Binding-site contacts:
Ligand atom C8 contacts residue ASN308 of chain 1.C at 3.8 Å.
Ligand atom C5 contacts residue TRP364 of chain 1.C at 4.4 Å (hydrophobic).
Ligand atom C5 contacts residue ASN308 of chain 1.C at 3.7 Å.
Ligand atom C4 contacts residue ASN308 of chain 1.C at 4.2 Å.
Ligand atom O7 contacts residue ASN308 of chain 1.C at 3.3 Å (h-bond).
Ligand atom N2 contacts residue ASN308 of chain 1.C at 2.9 Å (h-bond).
Ligand atom O5 contacts residue ASN308 of chain 1.C at 2.4 Å (h-bond).
Ligand atom C1 contacts residue ASN308 of chain 1.C at 1.4 Å.
Ligand atom O5 contacts residue TRP364 of chain 1.C at 4.5 Å.
Ligand atom C2 contacts residue ASN308 of chain 1.C at 2.5 Å.
Ligand atom C3 contacts residue ASN308 of chain 1.C at 3.8 Å.
Ligand atom C8 contacts residue LYS304 of chain 1.C at 4.3 Å.
Ligand atom C7 contacts residue ASN308 of chain 1.C at 3.3 Å.
Ligand atom C1 contacts residue TRP364 of chain 1.C at 4.2 Å (hydrophobic).

The small molecule below binds the protein below.
Small molecule (SMILES): CC(=O)N[C@@H]1[C@@H](O)[C@H](O)[C@@H](CO)O[C@H]1O

Sequence of chain 1.C:
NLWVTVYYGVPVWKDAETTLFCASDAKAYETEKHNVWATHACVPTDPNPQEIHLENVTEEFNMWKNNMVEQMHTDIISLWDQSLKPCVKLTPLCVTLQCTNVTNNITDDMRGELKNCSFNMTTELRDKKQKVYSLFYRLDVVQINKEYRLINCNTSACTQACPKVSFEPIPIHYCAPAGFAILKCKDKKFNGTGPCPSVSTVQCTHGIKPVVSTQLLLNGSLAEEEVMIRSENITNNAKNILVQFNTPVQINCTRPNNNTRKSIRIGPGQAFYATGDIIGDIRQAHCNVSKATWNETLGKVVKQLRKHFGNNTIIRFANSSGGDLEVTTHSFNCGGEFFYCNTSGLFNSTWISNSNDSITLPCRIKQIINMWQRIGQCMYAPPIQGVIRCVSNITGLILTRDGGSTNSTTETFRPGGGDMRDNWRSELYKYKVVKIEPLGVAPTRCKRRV